A protein and the small-molecule ligand that binds it are described below.
Small molecule (SMILES): Cc1ccnc(O)c1

Sequence of chain 2.A:
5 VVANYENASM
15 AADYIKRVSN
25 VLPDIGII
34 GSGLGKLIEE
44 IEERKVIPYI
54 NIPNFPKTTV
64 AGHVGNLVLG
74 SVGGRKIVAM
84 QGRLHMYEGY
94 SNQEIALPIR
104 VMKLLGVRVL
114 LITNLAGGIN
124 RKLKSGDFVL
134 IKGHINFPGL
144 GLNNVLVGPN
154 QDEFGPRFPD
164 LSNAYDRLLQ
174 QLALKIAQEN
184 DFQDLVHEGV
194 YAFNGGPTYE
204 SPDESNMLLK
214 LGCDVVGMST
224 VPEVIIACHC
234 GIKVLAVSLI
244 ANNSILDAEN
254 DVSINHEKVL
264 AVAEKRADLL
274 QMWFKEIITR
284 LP

Binding-site contacts:
Ligand atom C1 contacts residue ASN245 of chain 2.A at 4.4 Å.
Ligand atom C3 contacts residue GLU203 of chain 2.A at 3.3 Å.
Ligand atom O contacts residue VAL219 of chain 2.A at 3.9 Å.
Ligand atom C3 contacts residue ASN245 of chain 2.A at 3.7 Å.
Ligand atom N contacts residue VAL219 of chain 2.A at 4.1 Å.
Ligand atom O contacts residue MET221 of chain 2.A at 3.6 Å.
Ligand atom N contacts residue GLY120 of chain 2.A at 3.7 Å.
Ligand atom C5 contacts residue GLY120 of chain 2.A at 4.0 Å.
Ligand atom C3 contacts residue ALA119 of chain 2.A at 4.2 Å (hydrophobic).
Ligand atom C1 contacts residue VAL262 of chain 2.A at 4.3 Å (hydrophobic).
Ligand atom C contacts residue DMS1 of chain 2.F at 4.2 Å.
Ligand atom C5 contacts residue TYR202 of chain 2.A at 3.9 Å (hydrophobic).
Ligand atom C contacts residue ALA244 of chain 2.A at 3.6 Å (hydrophobic).
Ligand atom C4 contacts residue ALA119 of chain 2.A at 4.3 Å (hydrophobic).
Ligand atom N contacts residue ALA119 of chain 2.A at 4.3 Å.
Ligand atom C3 contacts residue GLY120 of chain 2.A at 3.6 Å.
Ligand atom C contacts residue ALA119 of chain 2.A at 3.6 Å (hydrophobic).
Ligand atom O contacts residue GLU203 of chain 2.A at 4.0 Å.
Ligand atom C1 contacts residue GLY120 of chain 2.A at 3.8 Å.
Ligand atom C4 contacts residue VAL219 of chain 2.A at 4.0 Å (hydrophobic).
Ligand atom C contacts residue LEU118 of chain 2.A at 3.8 Å (hydrophobic).
Ligand atom C contacts residue VAL262 of chain 2.A at 3.7 Å (hydrophobic).
Ligand atom C2 contacts residue ALA244 of chain 2.A at 4.2 Å (hydrophobic).
Ligand atom C1 contacts residue ALA119 of chain 2.A at 3.6 Å (hydrophobic).
Ligand atom O contacts residue GLY220 of chain 2.A at 3.5 Å.
Ligand atom C3 contacts residue TYR202 of chain 2.A at 3.7 Å (hydrophobic).
Ligand atom N contacts residue TYR202 of chain 2.A at 3.6 Å.
Ligand atom C4 contacts residue TYR202 of chain 2.A at 3.9 Å (hydrophobic).
Ligand atom C5 contacts residue LEU118 of chain 2.A at 4.0 Å (hydrophobic).
Ligand atom C5 contacts residue ALA119 of chain 2.A at 3.9 Å (hydrophobic).
Ligand atom C2 contacts residue GLY120 of chain 2.A at 3.3 Å.
Ligand atom C4 contacts residue GLU203 of chain 2.A at 3.9 Å.
Ligand atom N contacts residue GLU203 of chain 2.A at 2.9 Å (salt-bridge).
Ligand atom C5 contacts residue DMS1 of chain 2.F at 4.1 Å.
Ligand atom C2 contacts residue ASN245 of chain 2.A at 3.1 Å.
Ligand atom C4 contacts residue GLY220 of chain 2.A at 4.4 Å.
Ligand atom C4 contacts residue GLY120 of chain 2.A at 4.0 Å.
Ligand atom O contacts residue TYR202 of chain 2.A at 4.3 Å.
Ligand atom C2 contacts residue ALA119 of chain 2.A at 3.4 Å (hydrophobic).
Ligand atom C1 contacts residue TYR202 of chain 2.A at 4.0 Å (hydrophobic).